Sequence of chain 1.E:
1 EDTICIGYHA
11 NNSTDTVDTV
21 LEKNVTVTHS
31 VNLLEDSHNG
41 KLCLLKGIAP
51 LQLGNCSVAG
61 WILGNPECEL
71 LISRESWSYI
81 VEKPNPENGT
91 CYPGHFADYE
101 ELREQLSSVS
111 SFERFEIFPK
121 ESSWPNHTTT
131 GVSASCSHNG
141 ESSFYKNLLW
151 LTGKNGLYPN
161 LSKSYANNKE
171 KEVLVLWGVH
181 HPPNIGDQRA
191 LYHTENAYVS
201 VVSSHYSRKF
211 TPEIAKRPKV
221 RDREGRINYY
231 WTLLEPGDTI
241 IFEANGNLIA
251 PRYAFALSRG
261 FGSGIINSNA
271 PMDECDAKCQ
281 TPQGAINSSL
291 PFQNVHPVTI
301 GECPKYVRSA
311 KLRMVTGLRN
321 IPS

Binding-site contacts:
Ligand atom O7 contacts residue ASN12 of chain 1.E at 3.3 Å (h-bond).
Ligand atom C4 contacts residue ASN12 of chain 1.E at 4.3 Å.
Ligand atom C3 contacts residue ASN12 of chain 1.E at 3.8 Å.
Ligand atom C2 contacts residue ASN12 of chain 1.E at 2.5 Å.
Ligand atom N2 contacts residue ASN12 of chain 1.E at 2.8 Å (h-bond).
Ligand atom C1 contacts residue ASN12 of chain 1.E at 1.4 Å.
Ligand atom C8 contacts residue ASN12 of chain 1.E at 4.3 Å.
Ligand atom C7 contacts residue ASN12 of chain 1.E at 3.2 Å.
Ligand atom O5 contacts residue ASN12 of chain 1.E at 2.4 Å (h-bond).
Ligand atom C5 contacts residue ASN12 of chain 1.E at 3.7 Å.

A small-molecule ligand and the protein it binds are described below.
Small molecule (SMILES): CC(=O)N[C@@H]1[C@@H](O)[C@H](O)[C@@H](CO)O[C@H]1O